The protein below binds the small molecule below.
Small molecule (SMILES): O=C1CC(CN(Cc2ccccc2)C2CC2)=NC(=O)N1

Sequence of chain 1.A:
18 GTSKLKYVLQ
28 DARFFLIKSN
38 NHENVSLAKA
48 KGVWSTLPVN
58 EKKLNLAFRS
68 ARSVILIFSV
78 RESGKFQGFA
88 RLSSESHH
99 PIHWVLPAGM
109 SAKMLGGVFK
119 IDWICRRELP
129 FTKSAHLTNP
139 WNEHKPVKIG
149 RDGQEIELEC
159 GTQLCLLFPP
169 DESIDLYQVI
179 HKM

Binding-site contacts:
Ligand atom CAF contacts residue PRO105 of chain 1.A at 3.8 Å (hydrophobic).
Ligand atom CAR contacts residue TRP51 of chain 1.A at 3.8 Å (hydrophobic).
Ligand atom CAR contacts residue LYS35 of chain 1.A at 3.5 Å.
Ligand atom CAL contacts residue ASN41 of chain 1.A at 3.7 Å.
Ligand atom CAS contacts residue TRP102 of chain 1.A at 3.6 Å (hydrophobic).
Ligand atom OAB contacts residue TRP51 of chain 1.A at 3.3 Å (h-bond).
Ligand atom NAN contacts residue ASP150 of chain 1.A at 2.6 Å (salt-bridge).
Ligand atom CAR contacts residue SER52 of chain 1.A at 3.9 Å.
Ligand atom CAJ contacts residue TRP102 of chain 1.A at 3.3 Å (hydrophobic).
Ligand atom CAH contacts residue SER36 of chain 1.A at 3.8 Å.
Ligand atom CAP contacts residue LYS35 of chain 1.A at 3.8 Å.
Ligand atom NAM contacts residue TRP51 of chain 1.A at 3.2 Å.
Ligand atom NAM contacts residue LYS35 of chain 1.A at 3.9 Å.
Ligand atom CAI contacts residue SER52 of chain 1.A at 3.3 Å.
Ligand atom CAK contacts residue LEU104 of chain 1.A at 3.5 Å (hydrophobic).
Ligand atom CAG contacts residue MET108 of chain 1.A at 3.8 Å (hydrophobic).
Ligand atom CAI contacts residue TRP102 of chain 1.A at 3.5 Å (hydrophobic).
Ligand atom OAB contacts residue SER52 of chain 1.A at 3.4 Å (h-bond).
Ligand atom CAG contacts residue LEU113 of chain 1.A at 3.6 Å (hydrophobic).
Ligand atom CAL contacts residue ASN37 of chain 1.A at 3.5 Å.
Ligand atom OAA contacts residue LYS35 of chain 1.A at 3.4 Å (salt-bridge).
Ligand atom OAB contacts residue ASP150 of chain 1.A at 3.7 Å.
Ligand atom CAJ contacts residue SER52 of chain 1.A at 3.4 Å.
Ligand atom CAH contacts residue LYS35 of chain 1.A at 3.4 Å.
Ligand atom NAN contacts residue LYS35 of chain 1.A at 3.1 Å (salt-bridge).
Ligand atom CAI contacts residue TRP51 of chain 1.A at 3.8 Å (hydrophobic).
Ligand atom NAM contacts residue SER52 of chain 1.A at 3.2 Å (h-bond).
Ligand atom CAH contacts residue ASN37 of chain 1.A at 3.7 Å.
Ligand atom CAQ contacts residue ASP150 of chain 1.A at 3.4 Å.
Ligand atom OAB contacts residue THR53 of chain 1.A at 3.4 Å.
Ligand atom OAA contacts residue ARG78 of chain 1.A at 3.3 Å (salt-bridge).
Ligand atom CAS contacts residue ASN41 of chain 1.A at 3.9 Å.
Ligand atom CAR contacts residue ASP150 of chain 1.A at 3.5 Å.
Ligand atom CAD contacts residue MET108 of chain 1.A at 3.8 Å (hydrophobic).
Ligand atom CAE contacts residue LEU54 of chain 1.A at 3.6 Å (hydrophobic).
Ligand atom CAQ contacts residue LYS35 of chain 1.A at 3.0 Å.
Ligand atom CAP contacts residue TRP51 of chain 1.A at 3.5 Å (hydrophobic).
Ligand atom CAF contacts residue MET108 of chain 1.A at 3.7 Å (hydrophobic).
Ligand atom OAA contacts residue ASP150 of chain 1.A at 3.4 Å (salt-bridge).
Ligand atom CAL contacts residue TRP51 of chain 1.A at 3.7 Å (hydrophobic).